Sequence of chain 1.A:
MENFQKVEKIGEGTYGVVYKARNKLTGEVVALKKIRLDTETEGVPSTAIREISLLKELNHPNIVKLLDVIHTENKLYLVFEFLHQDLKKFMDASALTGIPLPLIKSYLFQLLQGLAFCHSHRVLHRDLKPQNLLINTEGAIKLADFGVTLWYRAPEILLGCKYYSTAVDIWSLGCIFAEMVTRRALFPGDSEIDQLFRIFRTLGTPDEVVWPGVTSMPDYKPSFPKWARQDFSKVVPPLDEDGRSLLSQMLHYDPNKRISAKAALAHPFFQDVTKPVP

Binding-site contacts:
Ligand atom C10 contacts residue ILE10 of chain 1.A at 4.0 Å (hydrophobic).
Ligand atom C14 contacts residue VAL18 of chain 1.A at 4.1 Å (hydrophobic).
Ligand atom C12 contacts residue LEU134 of chain 1.A at 3.6 Å (hydrophobic).
Ligand atom C13 contacts residue VAL64 of chain 1.A at 4.1 Å (hydrophobic).
Ligand atom O1 contacts residue ASP145 of chain 1.A at 3.0 Å (salt-bridge).
Ligand atom CL2 contacts residue PHE80 of chain 1.A at 4.1 Å.
Ligand atom O1 contacts residue LYS33 of chain 1.A at 3.9 Å.
Ligand atom N7 contacts residue ILE10 of chain 1.A at 3.4 Å.
Ligand atom C12 contacts residue GLU81 of chain 1.A at 3.6 Å.
Ligand atom C4 contacts residue VAL18 of chain 1.A at 3.7 Å (hydrophobic).
Ligand atom CL1 contacts residue LEU83 of chain 1.A at 3.2 Å.
Ligand atom C12 contacts residue VAL64 of chain 1.A at 4.1 Å (hydrophobic).
Ligand atom C4 contacts residue GLY11 of chain 1.A at 4.2 Å.
Ligand atom C13 contacts residue ALA31 of chain 1.A at 3.8 Å (hydrophobic).
Ligand atom C3 contacts residue VAL18 of chain 1.A at 3.6 Å (hydrophobic).
Ligand atom CL1 contacts residue ILE10 of chain 1.A at 3.8 Å.
Ligand atom C3 contacts residue GLY11 of chain 1.A at 4.1 Å.
Ligand atom C9 contacts residue LEU134 of chain 1.A at 3.8 Å (hydrophobic).
Ligand atom C9 contacts residue VAL18 of chain 1.A at 4.2 Å (hydrophobic).
Ligand atom C5 contacts residue VAL18 of chain 1.A at 3.8 Å (hydrophobic).
Ligand atom C12 contacts residue PHE80 of chain 1.A at 4.1 Å (hydrophobic).
Ligand atom CL1 contacts residue ALA31 of chain 1.A at 4.0 Å.
Ligand atom CL1 contacts residue PHE82 of chain 1.A at 3.7 Å.
Ligand atom C2 contacts residue VAL18 of chain 1.A at 4.1 Å (hydrophobic).
Ligand atom C9 contacts residue ILE10 of chain 1.A at 3.8 Å (hydrophobic).
Ligand atom C2 contacts residue GLU12 of chain 1.A at 3.9 Å.
Ligand atom C13 contacts residue PHE80 of chain 1.A at 3.8 Å (hydrophobic).
Ligand atom C2 contacts residue ASP145 of chain 1.A at 3.1 Å.
Ligand atom O1 contacts residue VAL18 of chain 1.A at 3.6 Å.
Ligand atom CL2 contacts residue ASP145 of chain 1.A at 3.4 Å.
Ligand atom C3 contacts residue ASP145 of chain 1.A at 3.6 Å.
Ligand atom O1 contacts residue GLY13 of chain 1.A at 3.7 Å.
Ligand atom O1 contacts residue GLU12 of chain 1.A at 4.0 Å.
Ligand atom C2 contacts residue GLY13 of chain 1.A at 4.0 Å.
Ligand atom C10 contacts residue LEU134 of chain 1.A at 3.3 Å (hydrophobic).
Ligand atom C6 contacts residue ILE10 of chain 1.A at 3.8 Å (hydrophobic).
Ligand atom C16 contacts residue VAL18 of chain 1.A at 3.7 Å (hydrophobic).
Ligand atom C10 contacts residue ALA31 of chain 1.A at 3.5 Å (hydrophobic).
Ligand atom CL1 contacts residue LEU134 of chain 1.A at 3.4 Å.
Ligand atom C12 contacts residue ALA31 of chain 1.A at 3.3 Å (hydrophobic).

The small molecule below binds the protein below.
Small molecule (SMILES): OCC#Cc1c[nH]c2c(Cl)ccc(Cl)c12